Sequence of chain 1.A:
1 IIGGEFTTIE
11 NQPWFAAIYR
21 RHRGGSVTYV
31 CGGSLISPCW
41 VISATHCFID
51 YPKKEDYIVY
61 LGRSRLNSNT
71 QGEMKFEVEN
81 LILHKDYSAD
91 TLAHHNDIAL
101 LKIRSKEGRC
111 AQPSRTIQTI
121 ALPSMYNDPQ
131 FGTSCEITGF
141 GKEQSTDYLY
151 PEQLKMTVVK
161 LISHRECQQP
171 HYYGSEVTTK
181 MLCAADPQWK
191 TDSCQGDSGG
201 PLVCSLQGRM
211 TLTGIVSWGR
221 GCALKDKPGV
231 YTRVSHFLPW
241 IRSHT

Sequence of chain 1.C:
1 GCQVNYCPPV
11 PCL

Binding-site contacts:
Ligand atom C5 contacts residue PRO9 of chain 1.C at 3.6 Å (hydrophobic).
Ligand atom C7 contacts residue SER145 of chain 1.A at 3.7 Å.
Ligand atom C11 contacts residue VAL10 of chain 1.C at 3.6 Å (hydrophobic).
Ligand atom C7 contacts residue PRO8 of chain 1.C at 3.5 Å (hydrophobic).
Ligand atom C3 contacts residue SER145 of chain 1.A at 3.6 Å.
Ligand atom C12 contacts residue CYS12 of chain 1.C at 1.8 Å (hydrophobic).
Ligand atom C10 contacts residue CYS7 of chain 1.C at 1.8 Å (hydrophobic).
Ligand atom C3 contacts residue LYS142 of chain 1.A at 3.6 Å.
Ligand atom N2 contacts residue CYS7 of chain 1.C at 2.9 Å (h-bond).
Ligand atom C11 contacts residue LYS142 of chain 1.A at 3.7 Å.
Ligand atom C9 contacts residue ASN5 of chain 1.C at 3.4 Å.
Ligand atom O3 contacts residue CYS12 of chain 1.C at 2.9 Å (h-bond).
Ligand atom N1 contacts residue ASN5 of chain 1.C at 2.9 Å (h-bond).
Ligand atom C4 contacts residue SER145 of chain 1.A at 3.4 Å.
Ligand atom O3 contacts residue LYS142 of chain 1.A at 3.3 Å (salt-bridge).
Ligand atom C12 contacts residue SER145 of chain 1.A at 3.7 Å.
Ligand atom C8 contacts residue ASN5 of chain 1.C at 3.7 Å.
Ligand atom C9 contacts residue CYS2 of chain 1.C at 1.9 Å (hydrophobic).
Ligand atom C10 contacts residue CYS222 of chain 1.A at 3.6 Å (hydrophobic).
Ligand atom C8 contacts residue CYS2 of chain 1.C at 2.4 Å (hydrophobic).
Ligand atom C10 contacts residue PRO8 of chain 1.C at 3.4 Å (hydrophobic).
Ligand atom O2 contacts residue CYS7 of chain 1.C at 3.6 Å.
Ligand atom C6 contacts residue PRO9 of chain 1.C at 3.6 Å (hydrophobic).
Ligand atom C7 contacts residue CYS7 of chain 1.C at 2.7 Å (hydrophobic).
Ligand atom C11 contacts residue ASP147 of chain 1.A at 3.5 Å.
Ligand atom C11 contacts residue CYS12 of chain 1.C at 2.7 Å (hydrophobic).
Ligand atom C4 contacts residue VAL10 of chain 1.C at 3.5 Å (hydrophobic).
Ligand atom N2 contacts residue PRO8 of chain 1.C at 3.3 Å (h-bond).
Ligand atom N1 contacts residue GLN195 of chain 1.A at 3.6 Å (h-bond).
Ligand atom N3 contacts residue SER145 of chain 1.A at 2.8 Å (h-bond).
Ligand atom C12 contacts residue THR146 of chain 1.A at 3.6 Å.
Ligand atom N1 contacts residue CYS2 of chain 1.C at 3.2 Å (h-bond).
Ligand atom O2 contacts residue SER145 of chain 1.A at 2.8 Å (h-bond).
Ligand atom C6 contacts residue CYS7 of chain 1.C at 3.7 Å (hydrophobic).
Ligand atom N3 contacts residue VAL10 of chain 1.C at 3.2 Å (h-bond).
Ligand atom C12 contacts residue VAL10 of chain 1.C at 3.6 Å (hydrophobic).
Ligand atom O1 contacts residue CYS2 of chain 1.C at 3.0 Å (h-bond).
Ligand atom C11 contacts residue SER145 of chain 1.A at 3.7 Å.
Ligand atom C12 contacts residue ASP147 of chain 1.A at 3.3 Å.
Ligand atom C6 contacts residue GLN195 of chain 1.A at 3.6 Å.

The small molecule below binds the protein below.
Small molecule (SMILES): O=C(CBr)Nc1cc(NC(=O)CBr)cc(NC(=O)CBr)c1